This small molecule binds to this protein.
Small molecule (SMILES): CC(=O)N[C@H]1[C@H](O[C@H]2[C@H](O)[C@@H](NC(C)=O)CO[C@@H]2CO)O[C@H](CO)[C@@H](O)[C@@H]1O

Binding-site contacts:
Ligand atom O3 contacts residue NAG1 of chain 1.J at 3.1 Å.
Ligand atom C8 contacts residue THR14 of chain 1.C at 3.7 Å.
Ligand atom O7 contacts residue ASN12 of chain 1.C at 3.7 Å.
Ligand atom C3 contacts residue ASN12 of chain 1.C at 3.8 Å.
Ligand atom C3 contacts residue NAG1 of chain 1.J at 3.1 Å.
Ligand atom C3 contacts residue FUC1 of chain 1.I at 2.6 Å.
Ligand atom O4 contacts residue NAG1 of chain 1.J at 1.0 Å.
Ligand atom C7 contacts residue FUC1 of chain 1.I at 3.3 Å.
Ligand atom C4 contacts residue ASN12 of chain 1.C at 4.2 Å.
Ligand atom C2 contacts residue THR14 of chain 1.C at 3.6 Å.
Ligand atom N2 contacts residue ASN12 of chain 1.C at 2.8 Å (h-bond).
Ligand atom C1 contacts residue FUC1 of chain 1.I at 3.6 Å.
Ligand atom N2 contacts residue FUC1 of chain 1.I at 3.5 Å.
Ligand atom C6 contacts residue FUC1 of chain 1.I at 4.2 Å.
Ligand atom C2 contacts residue ASN12 of chain 1.C at 2.4 Å.
Ligand atom O5 contacts residue ASN12 of chain 1.C at 2.4 Å (h-bond).
Ligand atom O7 contacts residue FUC1 of chain 1.I at 3.5 Å.
Ligand atom O6 contacts residue FUC1 of chain 1.I at 4.3 Å.
Ligand atom N2 contacts residue THR14 of chain 1.C at 2.8 Å (h-bond).
Ligand atom C8 contacts residue FUC1 of chain 1.I at 3.6 Å.
Ligand atom O4 contacts residue FUC1 of chain 1.I at 3.4 Å.
Ligand atom O5 contacts residue NAG1 of chain 1.J at 4.3 Å.
Ligand atom C8 contacts residue ASN12 of chain 1.C at 4.4 Å.
Ligand atom O5 contacts residue FUC1 of chain 1.I at 3.1 Å.
Ligand atom C4 contacts residue FUC1 of chain 1.I at 3.5 Å.
Ligand atom C8 contacts residue PRO89 of chain 1.C at 4.2 Å (hydrophobic).
Ligand atom C5 contacts residue FUC1 of chain 1.I at 4.2 Å.
Ligand atom C1 contacts residue ASN12 of chain 1.C at 1.4 Å.
Ligand atom C1 contacts residue THR14 of chain 1.C at 4.0 Å.
Ligand atom C6 contacts residue NAG1 of chain 1.J at 3.4 Å.
Ligand atom O3 contacts residue FUC1 of chain 1.I at 1.4 Å.
Ligand atom C2 contacts residue FUC1 of chain 1.I at 3.8 Å.
Ligand atom C5 contacts residue NAG1 of chain 1.J at 3.2 Å.
Ligand atom C4 contacts residue NAG1 of chain 1.J at 2.0 Å.
Ligand atom O3 contacts residue THR14 of chain 1.C at 4.1 Å.
Ligand atom C8 contacts residue ASP13 of chain 1.C at 4.3 Å.
Ligand atom C7 contacts residue THR14 of chain 1.C at 3.7 Å.
Ligand atom C3 contacts residue THR14 of chain 1.C at 3.6 Å.
Ligand atom C7 contacts residue ASN12 of chain 1.C at 3.5 Å.
Ligand atom C5 contacts residue ASN12 of chain 1.C at 3.6 Å.

Sequence of chain 1.C:
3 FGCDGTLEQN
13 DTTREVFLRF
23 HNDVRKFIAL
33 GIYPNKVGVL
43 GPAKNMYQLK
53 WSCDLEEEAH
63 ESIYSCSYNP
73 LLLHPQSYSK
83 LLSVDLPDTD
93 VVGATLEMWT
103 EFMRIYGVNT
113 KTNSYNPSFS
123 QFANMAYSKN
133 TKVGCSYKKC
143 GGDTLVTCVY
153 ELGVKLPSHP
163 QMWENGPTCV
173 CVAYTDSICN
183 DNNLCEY